Sequence of chain 1.E:
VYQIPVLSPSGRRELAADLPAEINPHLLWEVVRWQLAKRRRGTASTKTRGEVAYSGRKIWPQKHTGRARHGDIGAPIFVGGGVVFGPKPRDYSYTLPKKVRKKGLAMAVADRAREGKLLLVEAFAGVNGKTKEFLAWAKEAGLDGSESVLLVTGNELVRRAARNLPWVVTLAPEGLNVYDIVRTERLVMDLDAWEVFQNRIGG

Binding-site contacts:
Ligand atom CDR contacts residue HIS69 of chain 1.E at 4.1 Å.
Ligand atom C contacts residue LYS3 of chain 1.AA at 4.4 Å.
Ligand atom CDE contacts residue HIS69 of chain 1.E at 4.0 Å.
Ligand atom C contacts residue HIS69 of chain 1.E at 3.3 Å.
Ligand atom O contacts residue MG1 of chain 1.NRB at 3.9 Å.
Ligand atom ODT contacts residue THR70 of chain 1.E at 4.0 Å.
Ligand atom C contacts residue ARG90 of chain 1.R at 4.0 Å.
Ligand atom CA contacts residue HIS69 of chain 1.E at 4.3 Å.
Ligand atom ODT contacts residue HIS69 of chain 1.E at 4.1 Å.
Ligand atom N contacts residue ARG90 of chain 1.R at 4.4 Å.
Ligand atom O contacts residue HIS69 of chain 1.E at 3.1 Å (h-bond).
Ligand atom O contacts residue ARG90 of chain 1.R at 3.6 Å.
Ligand atom CAB contacts residue MG1 of chain 1.QRA at 3.7 Å.
Ligand atom CB contacts residue LYS3 of chain 1.AA at 4.1 Å.
Ligand atom OD1 contacts residue LYS3 of chain 1.AA at 4.3 Å.
Ligand atom CDS contacts residue HIS69 of chain 1.E at 3.6 Å.
Ligand atom CA contacts residue ARG90 of chain 1.R at 4.1 Å.
Ligand atom CB contacts residue ARG90 of chain 1.R at 3.3 Å.
Ligand atom CDS contacts residue THR70 of chain 1.E at 3.6 Å.
Ligand atom CAH contacts residue MG1 of chain 1.QRA at 3.7 Å.
Ligand atom NDD contacts residue HIS69 of chain 1.E at 3.0 Å (h-bond).
Ligand atom OG contacts residue LYS3 of chain 1.AA at 4.1 Å.

The protein below binds the small molecule below.
Small molecule (SMILES): C[C@H](NC(=O)c1coc([C@H](CC(N)=O)NC(=O)[C@H](CO)NC(=O)c2csc([C@H](CO)NC(=O)[C@H](C)NC(=O)c3csc([C@H](CC(N)=O)NC(=O)CNC(=O)[C@@H]4CCCN4C(=O)[C@H](CO)NC4=N[C@@H](CO)C(=O)N[C@H]4CCC(N)=O)n3)n2)n1)C(=O)N[C@@H](CO)C(=O)N[C@@H](C)C(=O)N[C@@H](CC(N)=O)c1nc(C(=O)N[C@H](C=O)[C@H](C)O)cs1

Sequence of chain 1.AA:
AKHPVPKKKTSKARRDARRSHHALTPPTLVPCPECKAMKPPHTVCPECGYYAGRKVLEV

Sequence of chain 1.R:
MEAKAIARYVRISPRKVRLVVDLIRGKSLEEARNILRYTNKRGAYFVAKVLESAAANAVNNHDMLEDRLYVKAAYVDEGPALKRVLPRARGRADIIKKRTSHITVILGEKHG